This protein binds this small molecule.
Small molecule (SMILES): C[C@H](N)C(=O)O

Sequence of chain 2.A:
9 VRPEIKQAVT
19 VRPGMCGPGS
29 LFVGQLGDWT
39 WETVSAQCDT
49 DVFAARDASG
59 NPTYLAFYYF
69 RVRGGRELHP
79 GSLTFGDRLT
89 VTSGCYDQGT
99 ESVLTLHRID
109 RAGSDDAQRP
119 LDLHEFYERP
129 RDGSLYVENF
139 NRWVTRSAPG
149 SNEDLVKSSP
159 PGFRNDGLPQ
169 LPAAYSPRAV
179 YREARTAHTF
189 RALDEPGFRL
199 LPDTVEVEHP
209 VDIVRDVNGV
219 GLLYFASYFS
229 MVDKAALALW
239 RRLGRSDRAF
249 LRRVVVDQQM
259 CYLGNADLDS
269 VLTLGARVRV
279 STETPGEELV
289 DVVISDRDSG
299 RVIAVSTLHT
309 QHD

Binding-site contacts:
Ligand atom C contacts residue ASP311 of chain 2.A at 3.8 Å.
Ligand atom C contacts residue ALA247 of chain 2.A at 3.8 Å (hydrophobic).
Ligand atom CA contacts residue HIS310 of chain 2.A at 3.6 Å.
Ligand atom N contacts residue HIS310 of chain 2.A at 2.8 Å (h-bond).
Ligand atom O contacts residue ARG243 of chain 2.A at 3.4 Å.
Ligand atom O contacts residue HIS310 of chain 2.A at 4.3 Å.
Ligand atom O contacts residue TRP238 of chain 2.A at 3.7 Å.
Ligand atom O contacts residue ALA247 of chain 2.A at 3.5 Å.
Ligand atom C contacts residue HIS310 of chain 2.A at 4.4 Å.
Ligand atom N contacts residue ASP311 of chain 2.A at 2.2 Å.
Ligand atom CA contacts residue ASP311 of chain 2.A at 3.4 Å.
Ligand atom CB contacts residue ASP311 of chain 2.A at 3.7 Å.
Ligand atom C contacts residue ARG243 of chain 2.A at 4.4 Å.